Binding-site contacts:
Ligand atom O3 contacts residue GLY274 of chain 1.A at 4.0 Å.
Ligand atom O1 contacts residue ALA273 of chain 1.A at 3.9 Å.
Ligand atom O3 contacts residue GLU279 of chain 1.A at 4.2 Å.
Ligand atom C2 contacts residue ALA273 of chain 1.A at 4.3 Å (hydrophobic).
Ligand atom O3 contacts residue ALA273 of chain 1.A at 3.4 Å (h-bond).
Ligand atom O3 contacts residue ASN275 of chain 1.A at 4.2 Å.

A protein and the small-molecule ligand that binds it are described below.
Small molecule (SMILES): NC(=O)C(=O)O

Sequence of chain 1.A:
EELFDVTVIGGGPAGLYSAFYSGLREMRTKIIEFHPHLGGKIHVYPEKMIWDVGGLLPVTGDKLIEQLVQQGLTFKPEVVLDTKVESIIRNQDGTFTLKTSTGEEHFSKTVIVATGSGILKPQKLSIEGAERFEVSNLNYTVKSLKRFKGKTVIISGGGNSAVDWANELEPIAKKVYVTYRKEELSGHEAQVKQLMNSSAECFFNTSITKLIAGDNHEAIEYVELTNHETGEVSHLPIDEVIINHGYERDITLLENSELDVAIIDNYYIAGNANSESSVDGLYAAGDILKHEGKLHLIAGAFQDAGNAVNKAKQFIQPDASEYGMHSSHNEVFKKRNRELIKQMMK